Sequence of chain 1.I:
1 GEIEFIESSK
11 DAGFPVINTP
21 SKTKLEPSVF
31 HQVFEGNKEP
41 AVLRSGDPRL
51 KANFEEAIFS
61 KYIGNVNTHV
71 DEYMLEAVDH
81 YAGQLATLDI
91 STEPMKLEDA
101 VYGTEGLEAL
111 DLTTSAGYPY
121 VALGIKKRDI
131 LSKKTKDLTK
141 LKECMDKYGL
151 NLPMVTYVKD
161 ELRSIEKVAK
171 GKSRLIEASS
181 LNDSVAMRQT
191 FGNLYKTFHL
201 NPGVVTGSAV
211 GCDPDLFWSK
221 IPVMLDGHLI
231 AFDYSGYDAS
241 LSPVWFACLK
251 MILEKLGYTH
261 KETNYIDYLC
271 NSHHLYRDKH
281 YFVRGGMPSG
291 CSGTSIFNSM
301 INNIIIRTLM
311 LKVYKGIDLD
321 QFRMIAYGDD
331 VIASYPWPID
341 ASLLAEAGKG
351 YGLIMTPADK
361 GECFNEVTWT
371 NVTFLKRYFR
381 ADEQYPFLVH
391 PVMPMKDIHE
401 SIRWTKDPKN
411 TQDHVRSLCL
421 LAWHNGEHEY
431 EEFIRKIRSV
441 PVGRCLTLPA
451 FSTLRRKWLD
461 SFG

Binding-site contacts:
Ligand atom O2' contacts residue ALA122 of chain 1.I at 3.5 Å (h-bond).
Ligand atom O4' contacts residue LEU123 of chain 1.I at 4.5 Å.
Ligand atom C4' contacts residue GLY124 of chain 1.I at 4.5 Å.
Ligand atom O4' contacts residue GLY124 of chain 1.I at 4.3 Å.
Ligand atom C5' contacts residue LEU123 of chain 1.I at 4.4 Å (hydrophobic).
Ligand atom O2' contacts residue GLY124 of chain 1.I at 3.5 Å (h-bond).
Ligand atom C4' contacts residue LEU123 of chain 1.I at 4.0 Å (hydrophobic).
Ligand atom C1' contacts residue GLY124 of chain 1.I at 4.5 Å.

The protein below binds the small molecule below.
Small molecule (SMILES): Nc1nc(=O)c2ncn([C@@H]3O[C@H](CO[P](=O)(O)O[C@H]4[C@@H](O)[C@H](n5cnc6c(=O)nc(N)[nH]c65)O[C@@H]4COP(=O)=O)[C@@H](O)[C@H]3O)c2[nH]1